Sequence of chain 1.A:
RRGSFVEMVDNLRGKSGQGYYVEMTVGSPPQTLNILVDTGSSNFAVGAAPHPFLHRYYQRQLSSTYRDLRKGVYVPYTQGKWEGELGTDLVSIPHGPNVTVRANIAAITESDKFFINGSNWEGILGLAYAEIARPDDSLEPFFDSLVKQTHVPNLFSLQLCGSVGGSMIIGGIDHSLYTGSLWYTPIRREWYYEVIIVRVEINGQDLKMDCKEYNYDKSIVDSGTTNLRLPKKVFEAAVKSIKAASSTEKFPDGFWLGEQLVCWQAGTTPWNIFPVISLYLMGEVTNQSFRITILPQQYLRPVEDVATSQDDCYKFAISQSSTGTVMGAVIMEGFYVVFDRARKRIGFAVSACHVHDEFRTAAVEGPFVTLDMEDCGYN

Binding-site contacts:
Ligand atom C22 contacts residue GLY253 of chain 1.A at 3.5 Å.
Ligand atom N19 contacts residue LEU53 of chain 1.A at 3.7 Å.
Ligand atom C16 contacts residue ILE141 of chain 1.A at 3.8 Å (hydrophobic).
Ligand atom C2 contacts residue ASP55 of chain 1.A at 3.5 Å.
Ligand atom F18 contacts residue PHE131 of chain 1.A at 3.3 Å.
Ligand atom C7 contacts residue GLY253 of chain 1.A at 3.8 Å.
Ligand atom C21 contacts residue THR255 of chain 1.A at 3.3 Å.
Ligand atom C20 contacts residue GLY36 of chain 1.A at 3.2 Å.
Ligand atom C10 contacts residue ASP251 of chain 1.A at 3.6 Å.
Ligand atom C20 contacts residue GLN35 of chain 1.A at 3.6 Å.
Ligand atom C10 contacts residue THR254 of chain 1.A at 3.3 Å.
Ligand atom C25 contacts residue THR255 of chain 1.A at 3.8 Å.
Ligand atom C3 contacts residue TYR94 of chain 1.A at 3.5 Å (hydrophobic).
Ligand atom C24 contacts residue GLY253 of chain 1.A at 3.6 Å.
Ligand atom C17 contacts residue ILE141 of chain 1.A at 3.6 Å (hydrophobic).
Ligand atom N23 contacts residue GLY253 of chain 1.A at 3.0 Å (h-bond).
Ligand atom C22 contacts residue THR254 of chain 1.A at 3.6 Å.
Ligand atom C22 contacts residue SER252 of chain 1.A at 3.2 Å.
Ligand atom F18 contacts residue TYR94 of chain 1.A at 3.0 Å.
Ligand atom C13 contacts residue GLY253 of chain 1.A at 3.3 Å.
Ligand atom C20 contacts residue THR255 of chain 1.A at 3.0 Å.
Ligand atom N19 contacts residue GLY253 of chain 1.A at 2.9 Å (h-bond).
Ligand atom N9 contacts residue ASP55 of chain 1.A at 2.9 Å (salt-bridge).
Ligand atom C4 contacts residue TYR94 of chain 1.A at 3.5 Å (hydrophobic).
Ligand atom N8 contacts residue ASP55 of chain 1.A at 2.8 Å (salt-bridge).
Ligand atom C7 contacts residue ASP55 of chain 1.A at 3.6 Å.
Ligand atom C25 contacts residue GLN35 of chain 1.A at 3.6 Å.
Ligand atom C22 contacts residue GLY36 of chain 1.A at 3.8 Å.
Ligand atom C3 contacts residue ASP55 of chain 1.A at 3.3 Å.
Ligand atom N9 contacts residue ASP251 of chain 1.A at 2.9 Å (salt-bridge).
Ligand atom F28 contacts residue ALA358 of chain 1.A at 3.5 Å.
Ligand atom N23 contacts residue SER252 of chain 1.A at 3.8 Å.
Ligand atom C14 contacts residue GLY253 of chain 1.A at 3.5 Å.
Ligand atom C26 contacts residue GLY253 of chain 1.A at 3.7 Å.
Ligand atom C25 contacts residue GLY36 of chain 1.A at 3.5 Å.
Ligand atom F28 contacts residue THR255 of chain 1.A at 3.4 Å.
Ligand atom C20 contacts residue GLY34 of chain 1.A at 3.8 Å.
Ligand atom N9 contacts residue GLY253 of chain 1.A at 3.5 Å (h-bond).
Ligand atom C21 contacts residue GLY36 of chain 1.A at 3.5 Å.
Ligand atom N23 contacts residue THR254 of chain 1.A at 3.7 Å.

This small molecule binds to this protein.
Small molecule (SMILES): CN1C(N)=N[C@](C)(c2cc(NC(=O)c3ccc(F)cn3)ccc2F)CS1(=O)=O